Binding-site contacts:
Ligand atom N2 contacts residue SER21 of chain 1.A at 2.8 Å (h-bond).
Ligand atom O5 contacts residue ASN39 of chain 1.A at 2.3 Å (h-bond).
Ligand atom C3 contacts residue SER21 of chain 1.A at 4.1 Å.
Ligand atom O7 contacts residue ASN39 of chain 1.A at 3.3 Å (h-bond).
Ligand atom C3 contacts residue ASN39 of chain 1.A at 3.8 Å.
Ligand atom N2 contacts residue ASN39 of chain 1.A at 2.9 Å (h-bond).
Ligand atom C5 contacts residue ASN39 of chain 1.A at 3.6 Å.
Ligand atom C7 contacts residue SER21 of chain 1.A at 3.5 Å.
Ligand atom C1 contacts residue ASN39 of chain 1.A at 1.4 Å.
Ligand atom C7 contacts residue ASP40 of chain 1.A at 4.2 Å.
Ligand atom C8 contacts residue ARG22 of chain 1.A at 3.8 Å.
Ligand atom C8 contacts residue SER21 of chain 1.A at 3.4 Å.
Ligand atom C7 contacts residue ASN39 of chain 1.A at 3.4 Å.
Ligand atom O7 contacts residue ASP40 of chain 1.A at 3.1 Å (salt-bridge).
Ligand atom O7 contacts residue ARG22 of chain 1.A at 4.1 Å.
Ligand atom C7 contacts residue ARG22 of chain 1.A at 4.2 Å.
Ligand atom C2 contacts residue ASN39 of chain 1.A at 2.5 Å.
Ligand atom C4 contacts residue ASN39 of chain 1.A at 4.2 Å.
Ligand atom O6 contacts residue ASN39 of chain 1.A at 4.5 Å.
Ligand atom C2 contacts residue SER21 of chain 1.A at 3.8 Å.
Ligand atom C1 contacts residue SER21 of chain 1.A at 4.0 Å.
Ligand atom C8 contacts residue TRP20 of chain 1.A at 3.5 Å (hydrophobic).
Ligand atom N2 contacts residue ARG22 of chain 1.A at 4.3 Å.

A protein and the small-molecule ligand that binds it are described below.
Small molecule (SMILES): CC(=O)N[C@@H]1[C@@H](O)[C@H](O)[C@@H](CO)O[C@H]1O

Sequence of chain 1.A:
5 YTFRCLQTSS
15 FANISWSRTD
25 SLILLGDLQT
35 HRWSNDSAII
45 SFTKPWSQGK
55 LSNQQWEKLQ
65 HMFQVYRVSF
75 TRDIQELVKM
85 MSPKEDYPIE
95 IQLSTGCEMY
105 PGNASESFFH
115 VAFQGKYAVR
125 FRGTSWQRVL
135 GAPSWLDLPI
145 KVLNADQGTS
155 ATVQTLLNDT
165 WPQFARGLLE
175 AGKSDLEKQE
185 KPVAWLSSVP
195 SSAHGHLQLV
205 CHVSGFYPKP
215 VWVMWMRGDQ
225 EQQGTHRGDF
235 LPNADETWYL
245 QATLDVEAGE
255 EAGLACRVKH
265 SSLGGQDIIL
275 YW